Sequence of chain 1.A:
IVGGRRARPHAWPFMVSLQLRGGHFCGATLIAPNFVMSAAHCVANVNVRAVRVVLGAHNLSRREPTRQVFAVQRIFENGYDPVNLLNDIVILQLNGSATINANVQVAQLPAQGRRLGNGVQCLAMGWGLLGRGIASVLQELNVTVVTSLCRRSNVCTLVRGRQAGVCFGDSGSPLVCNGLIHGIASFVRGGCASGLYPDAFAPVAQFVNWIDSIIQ

Binding-site contacts:
Ligand atom C6 contacts residue PHE70 of chain 1.A at 4.3 Å (hydrophobic).
Ligand atom C6 contacts residue ALA50 of chain 1.A at 3.8 Å (hydrophobic).
Ligand atom C6 contacts residue ARG49 of chain 1.A at 3.4 Å.
Ligand atom C5 contacts residue ASN95 of chain 1.A at 3.7 Å.
Ligand atom C5 contacts residue ALA71 of chain 1.A at 4.3 Å (hydrophobic).
Ligand atom O5 contacts residue ALA71 of chain 1.A at 4.4 Å.
Ligand atom C6 contacts residue ALA71 of chain 1.A at 4.4 Å (hydrophobic).
Ligand atom C6 contacts residue VAL51 of chain 1.A at 3.4 Å (hydrophobic).
Ligand atom C7 contacts residue ASN95 of chain 1.A at 3.3 Å.
Ligand atom C6 contacts residue VAL69 of chain 1.A at 4.0 Å (hydrophobic).
Ligand atom C1 contacts residue ALA71 of chain 1.A at 4.0 Å (hydrophobic).
Ligand atom C5 contacts residue ARG49 of chain 1.A at 4.4 Å.
Ligand atom O5 contacts residue ALA71 of chain 1.A at 3.6 Å (h-bond).
Ligand atom O7 contacts residue ASN95 of chain 1.A at 3.4 Å (h-bond).
Ligand atom O7 contacts residue GLY96 of chain 1.A at 4.3 Å.
Ligand atom C1 contacts residue PHE70 of chain 1.A at 4.4 Å (hydrophobic).
Ligand atom O5 contacts residue VAL69 of chain 1.A at 4.3 Å.
Ligand atom C5 contacts residue VAL69 of chain 1.A at 3.6 Å (hydrophobic).
Ligand atom C6 contacts residue ALA71 of chain 1.A at 3.9 Å (hydrophobic).
Ligand atom C2 contacts residue ASN95 of chain 1.A at 2.4 Å.
Ligand atom C8 contacts residue ASN95 of chain 1.A at 3.3 Å.
Ligand atom O5 contacts residue ASN95 of chain 1.A at 2.4 Å (h-bond).
Ligand atom O6 contacts residue ALA71 of chain 1.A at 4.0 Å.
Ligand atom C5 contacts residue ALA71 of chain 1.A at 3.8 Å (hydrophobic).
Ligand atom N2 contacts residue ASN95 of chain 1.A at 2.9 Å (h-bond).
Ligand atom C1 contacts residue ASN95 of chain 1.A at 1.5 Å.
Ligand atom C5 contacts residue PHE70 of chain 1.A at 4.3 Å (hydrophobic).
Ligand atom O5 contacts residue PHE70 of chain 1.A at 4.1 Å.
Ligand atom C4 contacts residue ASN95 of chain 1.A at 4.2 Å.
Ligand atom C3 contacts residue ASN95 of chain 1.A at 3.8 Å.

This protein binds this small molecule.
Small molecule (SMILES): CC(=O)N[C@H]1CO[C@H](CO[C@@H]2O[C@@H](C)[C@@H](O)[C@@H](O)[C@@H]2O)[C@@H](O)[C@@H]1O